Sequence of chain 1.A:
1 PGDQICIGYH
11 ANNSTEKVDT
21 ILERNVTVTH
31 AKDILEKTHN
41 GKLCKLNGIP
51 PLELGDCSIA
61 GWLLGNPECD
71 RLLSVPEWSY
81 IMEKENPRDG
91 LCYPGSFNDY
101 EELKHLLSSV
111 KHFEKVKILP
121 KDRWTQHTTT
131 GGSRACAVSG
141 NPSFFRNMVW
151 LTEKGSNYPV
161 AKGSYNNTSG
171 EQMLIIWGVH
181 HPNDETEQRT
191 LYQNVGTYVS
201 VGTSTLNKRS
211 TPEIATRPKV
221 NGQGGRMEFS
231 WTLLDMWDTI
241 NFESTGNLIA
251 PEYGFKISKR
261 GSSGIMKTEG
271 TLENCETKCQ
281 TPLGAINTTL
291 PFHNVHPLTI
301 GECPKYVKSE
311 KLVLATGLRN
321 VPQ

This protein binds this small molecule.
Small molecule (SMILES): CC(=O)N[C@H]1[C@H](O[C@H]2[C@H](O)[C@@H](NC(C)=O)CO[C@@H]2CO)O[C@H](CO)[C@@H](O)[C@@H]1O

Binding-site contacts:
Ligand atom O4 contacts residue TRP237 of chain 1.A at 4.3 Å.
Ligand atom O6 contacts residue TRP237 of chain 1.A at 4.2 Å.
Ligand atom C2 contacts residue ASN166 of chain 1.A at 2.5 Å.
Ligand atom C1 contacts residue TRP237 of chain 1.A at 3.9 Å (hydrophobic).
Ligand atom C5 contacts residue TRP237 of chain 1.A at 4.1 Å (hydrophobic).
Ligand atom C4 contacts residue ASN166 of chain 1.A at 4.1 Å.
Ligand atom O6 contacts residue THR168 of chain 1.A at 4.5 Å.
Ligand atom C4 contacts residue TRP237 of chain 1.A at 4.2 Å (hydrophobic).
Ligand atom C3 contacts residue ASN166 of chain 1.A at 3.8 Å.
Ligand atom N2 contacts residue TRP237 of chain 1.A at 4.2 Å.
Ligand atom C7 contacts residue ASN166 of chain 1.A at 3.7 Å.
Ligand atom O5 contacts residue ASN166 of chain 1.A at 2.4 Å (h-bond).
Ligand atom C1 contacts residue ASN166 of chain 1.A at 1.5 Å.
Ligand atom C6 contacts residue TRP237 of chain 1.A at 3.7 Å (hydrophobic).
Ligand atom C2 contacts residue TRP237 of chain 1.A at 4.4 Å (hydrophobic).
Ligand atom C6 contacts residue THR168 of chain 1.A at 4.3 Å.
Ligand atom C5 contacts residue ASN166 of chain 1.A at 3.7 Å.
Ligand atom C8 contacts residue THR239 of chain 1.A at 3.9 Å.
Ligand atom O7 contacts residue ASN166 of chain 1.A at 3.9 Å.
Ligand atom C7 contacts residue THR239 of chain 1.A at 4.1 Å.
Ligand atom N2 contacts residue ASN166 of chain 1.A at 3.0 Å (h-bond).
Ligand atom O5 contacts residue THR168 of chain 1.A at 3.8 Å.
Ligand atom N2 contacts residue THR239 of chain 1.A at 4.0 Å.